Sequence of chain 1.A:
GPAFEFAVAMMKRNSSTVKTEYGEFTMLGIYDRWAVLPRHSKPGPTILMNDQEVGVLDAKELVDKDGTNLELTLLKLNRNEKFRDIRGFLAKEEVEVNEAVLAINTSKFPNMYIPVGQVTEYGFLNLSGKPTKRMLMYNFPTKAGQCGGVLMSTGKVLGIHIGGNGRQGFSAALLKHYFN

The protein below binds the small molecule below.
Small molecule (SMILES): N#C[C@H](O)[C@H](C[C@@H]1CCCNC1=O)NC(=O)[C@H](Cc1ccccc1)NC(=O)/C=C/c1ccccc1

Binding-site contacts:
Ligand atom C12 contacts residue SER128 of chain 1.A at 3.3 Å.
Ligand atom O2 contacts residue GLY163 of chain 1.A at 3.1 Å.
Ligand atom C24 contacts residue CYS147 of chain 1.A at 2.8 Å (hydrophobic).
Ligand atom C18 contacts residue HIS40 of chain 1.A at 3.6 Å.
Ligand atom C2 contacts residue HIS40 of chain 1.A at 3.5 Å.
Ligand atom C8 contacts residue ASN126 of chain 1.A at 3.6 Å.
Ligand atom C20 contacts residue LEU127 of chain 1.A at 3.3 Å (hydrophobic).
Ligand atom O4 contacts residue HIS161 of chain 1.A at 2.8 Å (h-bond).
Ligand atom N2 contacts residue GLY145 of chain 1.A at 2.9 Å.
Ligand atom C16 contacts residue LEU127 of chain 1.A at 3.5 Å (hydrophobic).
Ligand atom C14 contacts residue ASN126 of chain 1.A at 3.4 Å.
Ligand atom C27 contacts residue GLY164 of chain 1.A at 3.4 Å.
Ligand atom C15 contacts residue GLY163 of chain 1.A at 3.6 Å.
Ligand atom O4 contacts residue GLY163 of chain 1.A at 3.5 Å (h-bond).
Ligand atom C6 contacts residue GLY164 of chain 1.A at 3.2 Å.
Ligand atom O4 contacts residue THR142 of chain 1.A at 2.9 Å (h-bond).
Ligand atom C23 contacts residue GLU71 of chain 1.A at 3.1 Å.
Ligand atom C19 contacts residue CYS147 of chain 1.A at 3.1 Å (hydrophobic).
Ligand atom N3 contacts residue CYS147 of chain 1.A at 3.3 Å (h-bond).
Ligand atom C3 contacts residue ILE162 of chain 1.A at 3.7 Å (hydrophobic).
Ligand atom C17 contacts residue CYS147 of chain 1.A at 3.4 Å (hydrophobic).
Ligand atom C11 contacts residue CYS147 of chain 1.A at 3.2 Å (hydrophobic).
Ligand atom C18 contacts residue GLU71 of chain 1.A at 3.6 Å.
Ligand atom O4 contacts residue GLY164 of chain 1.A at 3.5 Å (h-bond).
Ligand atom O2 contacts residue GLY164 of chain 1.A at 3.0 Å (h-bond).
Ligand atom C24 contacts residue HIS40 of chain 1.A at 3.2 Å.
Ligand atom C22 contacts residue SER128 of chain 1.A at 3.2 Å.
Ligand atom C23 contacts residue LEU127 of chain 1.A at 3.4 Å (hydrophobic).
Ligand atom C1 contacts residue ILE162 of chain 1.A at 3.4 Å (hydrophobic).
Ligand atom N2 contacts residue ALA144 of chain 1.A at 3.3 Å.
Ligand atom O3 contacts residue HIS40 of chain 1.A at 2.9 Å (h-bond).
Ligand atom C20 contacts residue GLU71 of chain 1.A at 3.4 Å.
Ligand atom C25 contacts residue GLY164 of chain 1.A at 3.5 Å.
Ligand atom N3 contacts residue ILE162 of chain 1.A at 3.1 Å (h-bond).
Ligand atom C15 contacts residue GLY164 of chain 1.A at 3.2 Å.
Ligand atom N2 contacts residue GLN146 of chain 1.A at 3.1 Å (h-bond).
Ligand atom N4 contacts residue GLY164 of chain 1.A at 3.1 Å.
Ligand atom C22 contacts residue LEU127 of chain 1.A at 3.5 Å (hydrophobic).
Ligand atom N2 contacts residue CYS147 of chain 1.A at 3.2 Å (h-bond).
Ligand atom O4 contacts residue LYS143 of chain 1.A at 3.6 Å (salt-bridge).